Binding-site contacts:
Ligand atom C8 contacts residue ARG543 of chain 1.A at 3.4 Å.
Ligand atom C5 contacts residue ASN546 of chain 1.A at 3.1 Å.
Ligand atom C3 contacts residue ASN546 of chain 1.A at 3.5 Å.
Ligand atom C1 contacts residue ASN546 of chain 1.A at 1.4 Å.
Ligand atom C2 contacts residue ASN546 of chain 1.A at 2.6 Å.
Ligand atom C8 contacts residue ASN546 of chain 1.A at 4.2 Å.
Ligand atom C2 contacts residue ARG543 of chain 1.A at 4.4 Å.
Ligand atom C6 contacts residue ASN546 of chain 1.A at 3.3 Å.
Ligand atom C7 contacts residue ASN546 of chain 1.A at 4.4 Å.
Ligand atom C4 contacts residue ASN546 of chain 1.A at 3.3 Å.
Ligand atom O3 contacts residue ASN546 of chain 1.A at 4.4 Å.
Ligand atom O6 contacts residue ASN546 of chain 1.A at 3.0 Å (h-bond).
Ligand atom N2 contacts residue ASN546 of chain 1.A at 3.7 Å.
Ligand atom O3 contacts residue ARG543 of chain 1.A at 4.0 Å.
Ligand atom O5 contacts residue ASN546 of chain 1.A at 2.4 Å (h-bond).

Sequence of chain 1.A:
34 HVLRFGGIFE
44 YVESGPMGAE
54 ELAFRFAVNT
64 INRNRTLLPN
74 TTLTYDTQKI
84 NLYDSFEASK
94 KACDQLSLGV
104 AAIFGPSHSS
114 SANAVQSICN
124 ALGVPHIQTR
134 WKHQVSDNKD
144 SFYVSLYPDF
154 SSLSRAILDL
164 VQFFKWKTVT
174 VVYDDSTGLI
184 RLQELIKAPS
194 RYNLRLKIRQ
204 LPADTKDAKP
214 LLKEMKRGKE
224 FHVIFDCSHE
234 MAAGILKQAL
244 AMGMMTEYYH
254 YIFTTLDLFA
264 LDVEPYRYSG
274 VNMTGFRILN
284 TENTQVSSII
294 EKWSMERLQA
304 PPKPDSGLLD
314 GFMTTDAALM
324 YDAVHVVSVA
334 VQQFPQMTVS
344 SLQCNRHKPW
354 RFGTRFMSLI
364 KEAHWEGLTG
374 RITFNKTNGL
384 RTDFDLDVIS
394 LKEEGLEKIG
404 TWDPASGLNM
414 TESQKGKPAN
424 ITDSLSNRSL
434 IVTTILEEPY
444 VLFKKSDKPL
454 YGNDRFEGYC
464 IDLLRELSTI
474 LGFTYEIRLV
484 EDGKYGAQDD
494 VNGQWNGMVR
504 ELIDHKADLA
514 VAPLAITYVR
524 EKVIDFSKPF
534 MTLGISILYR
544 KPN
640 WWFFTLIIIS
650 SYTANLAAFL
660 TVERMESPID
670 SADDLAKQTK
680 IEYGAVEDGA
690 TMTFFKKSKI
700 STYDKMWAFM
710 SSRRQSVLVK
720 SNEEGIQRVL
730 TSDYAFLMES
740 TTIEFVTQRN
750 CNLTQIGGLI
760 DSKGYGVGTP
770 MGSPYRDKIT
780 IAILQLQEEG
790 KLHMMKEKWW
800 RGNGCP

The protein below binds the small molecule below.
Small molecule (SMILES): CC(=O)N[C@@H]1[C@@H](O)[C@H](O)[C@@H](CO)O[C@H]1O